A small-molecule ligand and the protein it binds are described below.
Small molecule (SMILES): Cc1cn([C@H]2C[C@H](O[P](=O)(O)OC[C@H]3O[C@@H](n4cnc5c(N)ncnc54)C[C@@H]3O[P](=O)(O)OC[C@H]3O[C@@H](n4cnc5c(N)ncnc54)C[C@@H]3O[P](=O)(O)OC[C@H]3O[C@@H](n4cc(C)c(=O)[nH]c4=O)C[C@@H]3O[P](=O)(O)OC[C@H]3O[C@@H](n4cnc5c(=O)nc(N)[nH]c54)C[C@@H]3O)[C@@H](CO[P](=O)(O)O[C@H]3C[C@H](n4ccc(N)nc4=O)O[C@@H]3CO[P](=O)(O)O[C@H]3C[C@H](n4cc(C)c(=O)[nH]c4=O)O[C@@H]3COP(=O)(O)O)O2)c(=O)[nH]c1=O

Binding-site contacts:
Ligand atom C2 contacts residue DA7 of chain 1.A at 3.1 Å.
Ligand atom OP1 contacts residue VAL103 of chain 1.C at 3.3 Å (h-bond).
Ligand atom OP1 contacts residue ILE106 of chain 1.C at 3.2 Å (h-bond).
Ligand atom N2 contacts residue DA2 of chain 1.A at 3.3 Å.
Ligand atom N3 contacts residue DA7 of chain 1.A at 2.5 Å (h-bond).
Ligand atom OP1 contacts residue GLY107 of chain 1.C at 3.0 Å (h-bond).
Ligand atom O2 contacts residue DG6 of chain 1.A at 2.6 Å (h-bond).
Ligand atom N1 contacts residue DA5 of chain 1.A at 3.3 Å (h-bond).
Ligand atom C2 contacts residue DT3 of chain 1.A at 3.3 Å.
Ligand atom C2 contacts residue DA5 of chain 1.A at 3.3 Å.
Ligand atom N4 contacts residue DG6 of chain 1.A at 2.9 Å (h-bond).
Ligand atom O4 contacts residue DA2 of chain 1.A at 2.5 Å (h-bond).
Ligand atom C2 contacts residue DG6 of chain 1.A at 3.2 Å.
Ligand atom C4 contacts residue DA5 of chain 1.A at 3.1 Å.
Ligand atom N1 contacts residue DT4 of chain 1.A at 2.3 Å (h-bond).
Ligand atom C4 contacts residue DA7 of chain 1.A at 3.0 Å.
Ligand atom N2 contacts residue DC1 of chain 1.A at 2.4 Å (h-bond).
Ligand atom N3 contacts residue DA5 of chain 1.A at 2.4 Å (h-bond).
Ligand atom C5' contacts residue GLY107 of chain 1.C at 3.4 Å.
Ligand atom O2 contacts residue DA7 of chain 1.A at 2.9 Å (h-bond).
Ligand atom O2 contacts residue DG6 of chain 1.A at 3.0 Å (h-bond).
Ligand atom N6 contacts residue DT3 of chain 1.A at 3.0 Å (h-bond).
Ligand atom O2 contacts residue DA5 of chain 1.A at 3.4 Å.
Ligand atom OP1 contacts residue GLY105 of chain 1.C at 2.8 Å (h-bond).
Ligand atom N1 contacts residue DC1 of chain 1.A at 3.2 Å (h-bond).
Ligand atom N6 contacts residue DA2 of chain 1.A at 3.0 Å (h-bond).
Ligand atom O4 contacts residue DA5 of chain 1.A at 2.6 Å (h-bond).
Ligand atom C2 contacts residue DT4 of chain 1.A at 2.8 Å.
Ligand atom N1 contacts residue DT3 of chain 1.A at 2.6 Å (h-bond).
Ligand atom C2 contacts residue DC1 of chain 1.A at 3.3 Å.
Ligand atom N3 contacts residue DG6 of chain 1.A at 2.5 Å (h-bond).
Ligand atom OP2 contacts residue SER109 of chain 1.C at 2.7 Å (h-bond).
Ligand atom O5' contacts residue GLY107 of chain 1.C at 3.1 Å.
Ligand atom OP1 contacts residue CA1 of chain 1.D at 2.6 Å.
Ligand atom N6 contacts residue DT4 of chain 1.A at 2.9 Å (h-bond).
Ligand atom OP1 contacts residue ALA110 of chain 1.C at 2.6 Å (h-bond).
Ligand atom O4 contacts residue DG6 of chain 1.A at 3.0 Å (h-bond).
Ligand atom N3 contacts residue DA2 of chain 1.A at 2.8 Å (h-bond).
Ligand atom O4 contacts residue DA7 of chain 1.A at 2.3 Å (h-bond).
Ligand atom C4 contacts residue DG6 of chain 1.A at 3.1 Å.

Sequence of chain 1.C:
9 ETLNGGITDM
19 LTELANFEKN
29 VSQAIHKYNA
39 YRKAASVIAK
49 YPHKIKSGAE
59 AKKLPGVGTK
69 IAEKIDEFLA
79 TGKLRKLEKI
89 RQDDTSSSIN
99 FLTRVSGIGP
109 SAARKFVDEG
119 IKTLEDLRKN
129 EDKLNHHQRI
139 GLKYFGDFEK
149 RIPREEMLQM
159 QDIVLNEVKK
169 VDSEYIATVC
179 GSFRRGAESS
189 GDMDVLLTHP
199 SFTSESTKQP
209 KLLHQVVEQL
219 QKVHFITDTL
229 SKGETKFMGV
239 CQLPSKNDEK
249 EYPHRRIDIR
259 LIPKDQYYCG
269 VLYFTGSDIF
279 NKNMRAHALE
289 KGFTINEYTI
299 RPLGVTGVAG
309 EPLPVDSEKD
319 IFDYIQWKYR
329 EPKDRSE